A protein and the small-molecule ligand that binds it are described below.
Small molecule (SMILES): Cc1cn([C@H]2C[C@H](OP(=O)(O)O)[C@@H](COP(=O)(O)O)O2)c(=O)[nH]c1=O

Sequence of chain 1.A:
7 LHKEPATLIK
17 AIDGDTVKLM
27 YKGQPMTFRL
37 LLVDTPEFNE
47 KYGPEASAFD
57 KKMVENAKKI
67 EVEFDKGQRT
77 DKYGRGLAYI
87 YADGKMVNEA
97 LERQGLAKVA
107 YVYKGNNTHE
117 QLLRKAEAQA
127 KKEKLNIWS

Binding-site contacts:
Ligand atom O3' contacts residue LYS78 of chain 1.A at 3.4 Å (salt-bridge).
Ligand atom O5P contacts residue ARG35 of chain 1.A at 2.9 Å (salt-bridge).
Ligand atom P2 contacts residue ARG81 of chain 1.A at 3.9 Å.
Ligand atom O2 contacts residue ASP77 of chain 1.A at 3.9 Å.
Ligand atom C2' contacts residue TYR109 of chain 1.A at 3.5 Å (hydrophobic).
Ligand atom O1P contacts residue LYS78 of chain 1.A at 2.7 Å (salt-bridge).
Ligand atom P2 contacts residue ARG35 of chain 1.A at 3.6 Å.
Ligand atom C5M contacts residue TYR107 of chain 1.A at 3.8 Å (hydrophobic).
Ligand atom O5' contacts residue ARG81 of chain 1.A at 3.0 Å (salt-bridge).
Ligand atom O5P contacts residue CA1 of chain 1.B at 3.2 Å.
Ligand atom O2 contacts residue TYR109 of chain 1.A at 3.9 Å.
Ligand atom O5P contacts residue TYR107 of chain 1.A at 4.1 Å.
Ligand atom C5' contacts residue ARG81 of chain 1.A at 4.0 Å.
Ligand atom C5 contacts residue LEU83 of chain 1.A at 4.0 Å (hydrophobic).
Ligand atom O4P contacts residue ARG81 of chain 1.A at 2.8 Å (salt-bridge).
Ligand atom C5' contacts residue TYR107 of chain 1.A at 3.6 Å (hydrophobic).
Ligand atom C4' contacts residue ARG81 of chain 1.A at 3.9 Å.
Ligand atom C6 contacts residue ARG81 of chain 1.A at 4.1 Å.
Ligand atom C2 contacts residue ASP77 of chain 1.A at 3.9 Å.
Ligand atom O4 contacts residue LEU37 of chain 1.A at 3.9 Å.
Ligand atom C2 contacts residue TYR109 of chain 1.A at 3.9 Å (hydrophobic).
Ligand atom C5M contacts residue ARG35 of chain 1.A at 3.8 Å.
Ligand atom O4' contacts residue TYR79 of chain 1.A at 4.0 Å.
Ligand atom O2P contacts residue TYR79 of chain 1.A at 2.6 Å (h-bond).
Ligand atom O4P contacts residue ARG35 of chain 1.A at 2.9 Å (salt-bridge).
Ligand atom C2' contacts residue TYR107 of chain 1.A at 3.8 Å (hydrophobic).
Ligand atom O4' contacts residue ARG81 of chain 1.A at 3.0 Å (salt-bridge).
Ligand atom C3' contacts residue TYR107 of chain 1.A at 3.9 Å (hydrophobic).
Ligand atom O1P contacts residue TYR79 of chain 1.A at 3.5 Å (h-bond).
Ligand atom N3 contacts residue TYR109 of chain 1.A at 3.4 Å.
Ligand atom O4 contacts residue LEU83 of chain 1.A at 3.6 Å.
Ligand atom C5 contacts residue TYR107 of chain 1.A at 4.0 Å (hydrophobic).
Ligand atom C4 contacts residue TYR109 of chain 1.A at 3.6 Å (hydrophobic).
Ligand atom P1 contacts residue TYR79 of chain 1.A at 3.6 Å.
Ligand atom O4 contacts residue TYR109 of chain 1.A at 3.9 Å.
Ligand atom O5' contacts residue ARG35 of chain 1.A at 3.7 Å.
Ligand atom P1 contacts residue LYS78 of chain 1.A at 3.7 Å.
Ligand atom N3 contacts residue LEU83 of chain 1.A at 3.8 Å.
Ligand atom O5P contacts residue ASP40 of chain 1.A at 3.4 Å (salt-bridge).
Ligand atom C4 contacts residue LEU83 of chain 1.A at 3.7 Å (hydrophobic).